A protein and the small-molecule ligand that binds it are described below.
Small molecule (SMILES): CC(=O)N[C@H]1[C@H](O[C@H]2[C@H](O)[C@@H](NC(C)=O)CO[C@@H]2CO)O[C@H](CO)[C@@H](O)[C@@H]1O

Sequence of chain 1.E:
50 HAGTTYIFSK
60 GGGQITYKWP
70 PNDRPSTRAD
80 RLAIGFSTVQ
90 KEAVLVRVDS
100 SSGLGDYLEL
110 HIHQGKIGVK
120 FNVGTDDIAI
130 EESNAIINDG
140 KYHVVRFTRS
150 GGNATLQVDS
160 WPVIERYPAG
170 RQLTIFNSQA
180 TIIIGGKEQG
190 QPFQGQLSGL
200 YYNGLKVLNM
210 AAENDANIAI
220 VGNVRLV

Binding-site contacts:
Ligand atom C2 contacts residue TYR166 of chain 1.E at 3.9 Å (hydrophobic).
Ligand atom O5 contacts residue ASN152 of chain 1.E at 2.4 Å (h-bond).
Ligand atom N2 contacts residue ASN152 of chain 1.E at 3.7 Å.
Ligand atom O7 contacts residue TYR166 of chain 1.E at 3.0 Å.
Ligand atom O6 contacts residue ASN152 of chain 1.E at 3.6 Å.
Ligand atom C6 contacts residue ASN152 of chain 1.E at 2.9 Å.
Ligand atom N2 contacts residue TYR166 of chain 1.E at 3.0 Å.
Ligand atom O6 contacts residue SER149 of chain 1.E at 3.0 Å (h-bond).
Ligand atom O3 contacts residue ASN152 of chain 1.E at 4.4 Å.
Ligand atom C3 contacts residue ASN152 of chain 1.E at 3.4 Å.
Ligand atom C2 contacts residue ASN152 of chain 1.E at 2.5 Å.
Ligand atom C1 contacts residue ASN152 of chain 1.E at 1.5 Å.
Ligand atom C1 contacts residue TYR166 of chain 1.E at 4.4 Å (hydrophobic).
Ligand atom C4 contacts residue ASN152 of chain 1.E at 3.2 Å.
Ligand atom C7 contacts residue TYR166 of chain 1.E at 3.3 Å (hydrophobic).
Ligand atom C6 contacts residue SER149 of chain 1.E at 4.1 Å.
Ligand atom C5 contacts residue ASN152 of chain 1.E at 2.9 Å.
Ligand atom O5 contacts residue SER149 of chain 1.E at 4.3 Å.